Sequence of chain 1.A:
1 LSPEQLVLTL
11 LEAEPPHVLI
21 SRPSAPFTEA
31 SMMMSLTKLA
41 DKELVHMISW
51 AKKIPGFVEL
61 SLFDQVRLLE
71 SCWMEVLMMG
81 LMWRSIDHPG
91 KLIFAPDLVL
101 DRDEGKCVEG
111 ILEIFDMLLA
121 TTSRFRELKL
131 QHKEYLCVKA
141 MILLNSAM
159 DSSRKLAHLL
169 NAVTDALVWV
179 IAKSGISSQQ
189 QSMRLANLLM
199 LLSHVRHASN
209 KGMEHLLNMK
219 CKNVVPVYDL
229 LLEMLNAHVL

The protein below binds the small molecule below.
Small molecule (SMILES): O=C1C(c2ccc(O)cc2)=C(Br)c2ccc(O)cc21

Binding-site contacts:
Ligand atom BR29 contacts residue PHE94 of chain 1.A at 3.8 Å.
Ligand atom C6 contacts residue GLY210 of chain 1.A at 4.0 Å.
Ligand atom O24 contacts residue LEU77 of chain 1.A at 3.4 Å (h-bond).
Ligand atom C10 contacts residue LEU36 of chain 1.A at 4.2 Å (hydrophobic).
Ligand atom O26 contacts residue GLY210 of chain 1.A at 4.1 Å.
Ligand atom O25 contacts residue ALA40 of chain 1.A at 3.6 Å.
Ligand atom C16 contacts residue PHE94 of chain 1.A at 4.1 Å (hydrophobic).
Ligand atom C16 contacts residue LEU81 of chain 1.A at 4.2 Å (hydrophobic).
Ligand atom C15 contacts residue MET78 of chain 1.A at 4.2 Å (hydrophobic).
Ligand atom C6 contacts residue HIS213 of chain 1.A at 3.6 Å.
Ligand atom C19 contacts residue ALA40 of chain 1.A at 4.0 Å (hydrophobic).
Ligand atom C1 contacts residue GLY210 of chain 1.A at 4.0 Å.
Ligand atom O26 contacts residue LEU214 of chain 1.A at 3.1 Å.
Ligand atom C19 contacts residue LEU36 of chain 1.A at 3.7 Å (hydrophobic).
Ligand atom BR29 contacts residue LEU118 of chain 1.A at 3.6 Å.
Ligand atom O26 contacts residue MET33 of chain 1.A at 3.3 Å.
Ligand atom C1 contacts residue HIS213 of chain 1.A at 3.7 Å.
Ligand atom C15 contacts residue PHE94 of chain 1.A at 3.8 Å (hydrophobic).
Ligand atom C17 contacts residue PHE94 of chain 1.A at 4.1 Å (hydrophobic).
Ligand atom O25 contacts residue LEU36 of chain 1.A at 3.6 Å.
Ligand atom O26 contacts residue HIS213 of chain 1.A at 3.0 Å (h-bond).
Ligand atom C18 contacts residue GLU43 of chain 1.A at 3.1 Å.
Ligand atom C6 contacts residue MET33 of chain 1.A at 4.0 Å (hydrophobic).
Ligand atom C3 contacts residue MET74 of chain 1.A at 4.2 Å (hydrophobic).
Ligand atom C2 contacts residue MET33 of chain 1.A at 3.9 Å (hydrophobic).
Ligand atom O24 contacts residue ARG84 of chain 1.A at 3.3 Å (salt-bridge).
Ligand atom C16 contacts residue LEU77 of chain 1.A at 3.5 Å (hydrophobic).
Ligand atom C2 contacts residue LEU214 of chain 1.A at 3.9 Å (hydrophobic).
Ligand atom C18 contacts residue LEU39 of chain 1.A at 3.8 Å (hydrophobic).
Ligand atom C1 contacts residue LEU214 of chain 1.A at 3.9 Å (hydrophobic).
Ligand atom C10 contacts residue MET74 of chain 1.A at 4.1 Å (hydrophobic).
Ligand atom C17 contacts residue GLU43 of chain 1.A at 3.2 Å.
Ligand atom O24 contacts residue GLU43 of chain 1.A at 2.5 Å (salt-bridge).
Ligand atom C13 contacts residue PHE94 of chain 1.A at 3.9 Å (hydrophobic).
Ligand atom C1 contacts residue MET33 of chain 1.A at 3.5 Å (hydrophobic).
Ligand atom C17 contacts residue LEU77 of chain 1.A at 3.9 Å (hydrophobic).
Ligand atom C16 contacts residue MET78 of chain 1.A at 4.0 Å (hydrophobic).
Ligand atom C19 contacts residue PHE94 of chain 1.A at 4.1 Å (hydrophobic).
Ligand atom C18 contacts residue PHE94 of chain 1.A at 4.0 Å (hydrophobic).
Ligand atom O26 contacts residue MET217 of chain 1.A at 4.1 Å.